The small molecule below binds the protein below.
Small molecule (SMILES): OCCCO

Sequence of chain 1.A:
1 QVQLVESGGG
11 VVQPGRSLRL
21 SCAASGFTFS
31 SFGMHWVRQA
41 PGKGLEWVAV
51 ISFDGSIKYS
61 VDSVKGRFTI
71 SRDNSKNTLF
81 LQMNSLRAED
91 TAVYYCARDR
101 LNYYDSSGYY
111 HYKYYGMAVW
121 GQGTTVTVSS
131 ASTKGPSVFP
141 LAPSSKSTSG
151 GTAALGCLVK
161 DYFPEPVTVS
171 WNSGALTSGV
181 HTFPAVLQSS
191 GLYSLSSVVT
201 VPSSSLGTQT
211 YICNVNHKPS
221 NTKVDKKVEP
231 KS

Sequence of chain 1.B:
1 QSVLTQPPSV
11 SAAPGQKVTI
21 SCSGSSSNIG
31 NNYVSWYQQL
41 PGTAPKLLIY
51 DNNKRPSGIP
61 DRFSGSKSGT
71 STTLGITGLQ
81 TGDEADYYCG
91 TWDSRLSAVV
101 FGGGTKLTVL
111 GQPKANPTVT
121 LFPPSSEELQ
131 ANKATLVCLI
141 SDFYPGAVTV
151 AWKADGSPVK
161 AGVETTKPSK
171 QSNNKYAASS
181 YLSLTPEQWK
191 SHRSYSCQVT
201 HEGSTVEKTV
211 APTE

Binding-site contacts:
Ligand atom C1 contacts residue SER141 of chain 1.B at 2.9 Å.
Ligand atom O1 contacts residue LEU139 of chain 1.B at 3.1 Å (h-bond).
Ligand atom C3 contacts residue SER141 of chain 1.B at 4.0 Å.
Ligand atom C1 contacts residue THR118 of chain 1.B at 3.7 Å.
Ligand atom C3 contacts residue HIS181 of chain 1.A at 4.1 Å.
Ligand atom O1 contacts residue ILE140 of chain 1.B at 4.3 Å.
Ligand atom O1 contacts residue THR118 of chain 1.B at 3.0 Å (h-bond).
Ligand atom O1 contacts residue THR120 of chain 1.B at 2.9 Å (h-bond).
Ligand atom O3 contacts residue SER141 of chain 1.B at 3.6 Å (h-bond).
Ligand atom C1 contacts residue LEU139 of chain 1.B at 4.3 Å (hydrophobic).
Ligand atom O3 contacts residue HIS181 of chain 1.A at 4.0 Å.
Ligand atom C3 contacts residue THR200 of chain 1.A at 3.9 Å.
Ligand atom O1 contacts residue SER141 of chain 1.B at 3.8 Å.
Ligand atom O1 contacts residue VAL119 of chain 1.B at 3.7 Å.
Ligand atom O3 contacts residue THR200 of chain 1.A at 3.9 Å.
Ligand atom C2 contacts residue SER141 of chain 1.B at 4.1 Å.
Ligand atom C1 contacts residue THR120 of chain 1.B at 3.6 Å.
Ligand atom C3 contacts residue VAL198 of chain 1.A at 4.4 Å (hydrophobic).
Ligand atom C2 contacts residue THR120 of chain 1.B at 3.4 Å.